A protein and the small-molecule ligand that binds it are described below.
Small molecule (SMILES): C[C@H](CCC(=O)O)[C@H]1CC[C@H]2[C@@H]3[C@H](O)C[C@@H]4C[C@H](O)CC[C@]4(C)[C@H]3C[C@H](O)[C@]12C

Binding-site contacts:
Ligand atom O25 contacts residue HIS101 of chain 1.C at 3.1 Å (h-bond).
Ligand atom C19 contacts residue TYR304 of chain 1.A at 4.1 Å (hydrophobic).
Ligand atom O26 contacts residue HIS233 of chain 1.A at 4.0 Å.
Ligand atom C18 contacts residue EDO1 of chain 1.NA at 3.9 Å.
Ligand atom C18 contacts residue TRP288 of chain 1.A at 4.2 Å (hydrophobic).
Ligand atom C11 contacts residue TYR304 of chain 1.A at 4.5 Å (hydrophobic).
Ligand atom O25 contacts residue PGV1 of chain 1.KB at 3.5 Å.
Ligand atom O25 contacts residue HIS233 of chain 1.A at 3.5 Å (h-bond).
Ligand atom O26 contacts residue PGV1 of chain 1.KB at 3.9 Å.
Ligand atom C23 contacts residue PGV1 of chain 1.KB at 4.1 Å.
Ligand atom C22 contacts residue HIS233 of chain 1.A at 4.5 Å.
Ligand atom C11 contacts residue THR301 of chain 1.A at 3.9 Å.
Ligand atom C23 contacts residue TRP97 of chain 1.C at 3.6 Å (hydrophobic).
Ligand atom C9 contacts residue THR301 of chain 1.A at 4.4 Å.
Ligand atom C15 contacts residue PGV1 of chain 1.KB at 4.0 Å.
Ligand atom C2 contacts residue ASP300 of chain 1.A at 3.7 Å.
Ligand atom C24 contacts residue TRP97 of chain 1.C at 3.6 Å (hydrophobic).
Ligand atom O26 contacts residue HIS101 of chain 1.C at 2.5 Å (h-bond).
Ligand atom C24 contacts residue PGV1 of chain 1.KB at 3.8 Å.
Ligand atom C2 contacts residue TYR304 of chain 1.A at 4.0 Å (hydrophobic).
Ligand atom C11 contacts residue PHE305 of chain 1.A at 4.0 Å (hydrophobic).
Ligand atom C21 contacts residue TRP288 of chain 1.A at 3.9 Å (hydrophobic).
Ligand atom C2 contacts residue THR301 of chain 1.A at 3.9 Å.
Ligand atom C22 contacts residue PGV1 of chain 1.KB at 3.9 Å.
Ligand atom O12 contacts residue THR301 of chain 1.A at 2.8 Å (h-bond).
Ligand atom O26 contacts residue LEU230 of chain 1.A at 4.4 Å.
Ligand atom C24 contacts residue HIS101 of chain 1.C at 3.1 Å.
Ligand atom C23 contacts residue HIS233 of chain 1.A at 3.7 Å.
Ligand atom C20 contacts residue TRP288 of chain 1.A at 4.3 Å (hydrophobic).
Ligand atom C12 contacts residue THR301 of chain 1.A at 3.8 Å.
Ligand atom C19 contacts residue EDO1 of chain 1.NA at 4.2 Å.
Ligand atom C21 contacts residue HIS233 of chain 1.A at 3.6 Å.
Ligand atom C12 contacts residue PHE305 of chain 1.A at 4.0 Å (hydrophobic).
Ligand atom C16 contacts residue PGV1 of chain 1.KB at 3.9 Å.
Ligand atom C24 contacts residue HIS233 of chain 1.A at 3.7 Å.
Ligand atom O26 contacts residue TRP97 of chain 1.C at 2.8 Å (h-bond).
Ligand atom C1 contacts residue TYR304 of chain 1.A at 3.4 Å (hydrophobic).
Ligand atom O3 contacts residue ASP300 of chain 1.A at 3.5 Å.

Sequence of chain 1.C:
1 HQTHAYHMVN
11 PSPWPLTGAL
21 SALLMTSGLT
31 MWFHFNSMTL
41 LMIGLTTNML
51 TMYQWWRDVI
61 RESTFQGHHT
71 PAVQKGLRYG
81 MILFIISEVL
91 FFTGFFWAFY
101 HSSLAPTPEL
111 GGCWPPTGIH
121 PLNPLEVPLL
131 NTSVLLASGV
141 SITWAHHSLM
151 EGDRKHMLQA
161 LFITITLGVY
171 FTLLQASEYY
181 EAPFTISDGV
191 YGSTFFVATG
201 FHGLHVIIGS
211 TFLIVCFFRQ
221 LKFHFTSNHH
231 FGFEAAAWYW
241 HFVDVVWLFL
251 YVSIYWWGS

Sequence of chain 1.A:
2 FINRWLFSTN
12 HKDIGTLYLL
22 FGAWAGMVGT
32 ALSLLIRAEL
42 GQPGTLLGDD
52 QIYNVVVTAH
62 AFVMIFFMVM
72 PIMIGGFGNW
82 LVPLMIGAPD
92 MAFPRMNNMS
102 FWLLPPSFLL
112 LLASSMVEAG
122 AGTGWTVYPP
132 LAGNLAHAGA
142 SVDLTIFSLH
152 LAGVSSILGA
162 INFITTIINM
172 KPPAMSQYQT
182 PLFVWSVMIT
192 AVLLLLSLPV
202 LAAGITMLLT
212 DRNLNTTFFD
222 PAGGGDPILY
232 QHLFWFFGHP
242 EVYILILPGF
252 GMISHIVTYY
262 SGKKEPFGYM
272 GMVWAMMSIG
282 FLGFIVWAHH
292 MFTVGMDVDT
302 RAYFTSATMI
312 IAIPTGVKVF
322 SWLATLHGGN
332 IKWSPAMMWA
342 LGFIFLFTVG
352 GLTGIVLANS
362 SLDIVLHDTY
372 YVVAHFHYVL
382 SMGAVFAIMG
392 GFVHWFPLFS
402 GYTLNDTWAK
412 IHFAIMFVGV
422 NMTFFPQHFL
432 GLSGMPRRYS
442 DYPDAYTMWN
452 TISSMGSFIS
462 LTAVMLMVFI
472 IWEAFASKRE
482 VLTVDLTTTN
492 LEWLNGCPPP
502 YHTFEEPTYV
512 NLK